Sequence of chain 1.A:
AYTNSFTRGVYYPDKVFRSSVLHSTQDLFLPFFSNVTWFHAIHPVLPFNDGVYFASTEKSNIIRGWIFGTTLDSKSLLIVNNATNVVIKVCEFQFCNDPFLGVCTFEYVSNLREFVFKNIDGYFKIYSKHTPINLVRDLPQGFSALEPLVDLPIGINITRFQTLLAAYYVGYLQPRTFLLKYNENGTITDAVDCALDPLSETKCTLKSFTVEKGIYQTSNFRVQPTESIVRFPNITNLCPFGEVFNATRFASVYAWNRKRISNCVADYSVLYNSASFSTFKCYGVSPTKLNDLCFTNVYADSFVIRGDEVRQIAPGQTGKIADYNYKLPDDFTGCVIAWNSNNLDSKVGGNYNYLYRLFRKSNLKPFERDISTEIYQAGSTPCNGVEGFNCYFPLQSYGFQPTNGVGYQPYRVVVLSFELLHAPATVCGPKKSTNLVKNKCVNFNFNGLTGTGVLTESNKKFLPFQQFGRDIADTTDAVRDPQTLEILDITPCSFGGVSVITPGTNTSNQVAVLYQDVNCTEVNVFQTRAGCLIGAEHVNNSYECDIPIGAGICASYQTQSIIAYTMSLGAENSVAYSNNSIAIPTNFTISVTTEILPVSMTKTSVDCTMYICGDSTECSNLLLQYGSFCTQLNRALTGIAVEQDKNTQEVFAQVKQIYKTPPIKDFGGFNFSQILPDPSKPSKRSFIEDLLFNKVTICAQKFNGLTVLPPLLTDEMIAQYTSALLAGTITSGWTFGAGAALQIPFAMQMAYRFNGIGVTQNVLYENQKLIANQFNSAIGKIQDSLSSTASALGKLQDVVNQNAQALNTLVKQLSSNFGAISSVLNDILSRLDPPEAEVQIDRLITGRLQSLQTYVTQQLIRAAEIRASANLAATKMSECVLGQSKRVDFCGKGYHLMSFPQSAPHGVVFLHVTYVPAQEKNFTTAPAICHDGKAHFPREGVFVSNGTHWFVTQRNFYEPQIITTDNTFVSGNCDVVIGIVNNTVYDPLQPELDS

This protein binds this small molecule.
Small molecule (SMILES): CC(=O)N[C@@H]1[C@@H](O)[C@H](O)[C@@H](CO)O[C@H]1O

Binding-site contacts:
Ligand atom C1 contacts residue ASN709 of chain 1.A at 1.4 Å.
Ligand atom C4 contacts residue ASN709 of chain 1.A at 4.2 Å.
Ligand atom C8 contacts residue ASN709 of chain 1.A at 4.2 Å.
Ligand atom N2 contacts residue ASN709 of chain 1.A at 2.9 Å (h-bond).
Ligand atom O7 contacts residue ASN709 of chain 1.A at 2.8 Å (h-bond).
Ligand atom C5 contacts residue ASN709 of chain 1.A at 3.7 Å.
Ligand atom C2 contacts residue ASN709 of chain 1.A at 2.4 Å.
Ligand atom C3 contacts residue ASN709 of chain 1.A at 3.8 Å.
Ligand atom C7 contacts residue ASN709 of chain 1.A at 3.0 Å.
Ligand atom C8 contacts residue GLY1131 of chain 1.A at 3.5 Å.
Ligand atom O5 contacts residue ASN709 of chain 1.A at 2.4 Å (h-bond).